This protein binds this small molecule.
Small molecule (SMILES): OC[C@H]1O[C@H](O[C@H]2O[C@H](CO)[C@@H](O)[C@H](O)[C@H]2O)[C@H](O)[C@@H](O)[C@@H]1O

Binding-site contacts:
Ligand atom O5 contacts residue TRP267 of chain 1.A at 3.5 Å.
Ligand atom O5 contacts residue LEU229 of chain 1.A at 3.8 Å.
Ligand atom C4 contacts residue ARG43 of chain 1.A at 4.3 Å.
Ligand atom C5 contacts residue LEU42 of chain 1.A at 4.4 Å (hydrophobic).
Ligand atom C4 contacts residue TRP264 of chain 1.A at 4.0 Å (hydrophobic).
Ligand atom O3 contacts residue ARG43 of chain 1.A at 2.9 Å (salt-bridge).
Ligand atom C6 contacts residue LEU42 of chain 1.A at 3.4 Å (hydrophobic).
Ligand atom O4 contacts residue ARG43 of chain 1.A at 3.1 Å (salt-bridge).
Ligand atom C6 contacts residue LEU125 of chain 1.A at 4.2 Å (hydrophobic).
Ligand atom O4 contacts residue PRO225 of chain 1.A at 4.4 Å.
Ligand atom C1 contacts residue TRP267 of chain 1.A at 4.2 Å (hydrophobic).
Ligand atom C3 contacts residue ARG43 of chain 1.A at 3.7 Å.
Ligand atom C6 contacts residue ARG43 of chain 1.A at 4.4 Å.
Ligand atom O2 contacts residue ARG43 of chain 1.A at 2.8 Å (salt-bridge).
Ligand atom C2 contacts residue LEU229 of chain 1.A at 3.7 Å (hydrophobic).
Ligand atom O1 contacts residue ARG43 of chain 1.A at 4.1 Å.
Ligand atom O5 contacts residue HIS262 of chain 1.A at 3.5 Å (h-bond).
Ligand atom O6 contacts residue GLY41 of chain 1.A at 4.3 Å.
Ligand atom C1 contacts residue LEU229 of chain 1.A at 4.0 Å (hydrophobic).
Ligand atom O6 contacts residue ARG43 of chain 1.A at 4.4 Å.
Ligand atom C4 contacts residue PRO225 of chain 1.A at 4.3 Å (hydrophobic).
Ligand atom C6 contacts residue ASN223 of chain 1.A at 4.0 Å.
Ligand atom O6 contacts residue ALA226 of chain 1.A at 3.6 Å.
Ligand atom O6 contacts residue LEU42 of chain 1.A at 3.1 Å.
Ligand atom C6 contacts residue HIS262 of chain 1.A at 3.4 Å.
Ligand atom O4 contacts residue GLY41 of chain 1.A at 3.7 Å.
Ligand atom O3 contacts residue TRP264 of chain 1.A at 2.8 Å (h-bond).
Ligand atom O4 contacts residue ALA44 of chain 1.A at 4.4 Å.
Ligand atom O6 contacts residue HIS262 of chain 1.A at 2.6 Å (h-bond).
Ligand atom C6 contacts residue SER126 of chain 1.A at 3.1 Å.
Ligand atom C2 contacts residue TRP264 of chain 1.A at 3.8 Å (hydrophobic).
Ligand atom C6 contacts residue GLY41 of chain 1.A at 3.9 Å.
Ligand atom C6 contacts residue ALA226 of chain 1.A at 3.7 Å (hydrophobic).
Ligand atom O6 contacts residue SER126 of chain 1.A at 2.5 Å (h-bond).
Ligand atom C2 contacts residue ARG43 of chain 1.A at 3.8 Å.
Ligand atom O6 contacts residue SER263 of chain 1.A at 3.8 Å.
Ligand atom O4 contacts residue LEU42 of chain 1.A at 3.7 Å.
Ligand atom C5 contacts residue HIS262 of chain 1.A at 4.1 Å.
Ligand atom C3 contacts residue TRP264 of chain 1.A at 3.7 Å (hydrophobic).
Ligand atom C1 contacts residue HIS262 of chain 1.A at 3.9 Å.

Sequence of chain 1.A:
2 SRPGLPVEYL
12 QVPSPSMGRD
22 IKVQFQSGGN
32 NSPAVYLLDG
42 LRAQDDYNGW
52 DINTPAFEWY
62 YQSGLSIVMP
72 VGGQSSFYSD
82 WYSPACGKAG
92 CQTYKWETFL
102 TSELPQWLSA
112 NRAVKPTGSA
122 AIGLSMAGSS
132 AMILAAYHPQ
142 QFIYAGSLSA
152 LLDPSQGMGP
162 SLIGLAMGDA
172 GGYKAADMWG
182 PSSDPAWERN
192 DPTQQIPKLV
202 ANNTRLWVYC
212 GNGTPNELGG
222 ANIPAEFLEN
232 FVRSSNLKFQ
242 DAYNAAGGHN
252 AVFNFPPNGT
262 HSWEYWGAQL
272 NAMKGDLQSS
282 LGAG